The protein below binds the small molecule below.
Small molecule (SMILES): CSCC[C@H](NC(=O)CN)C(=O)N1CCC[C@H]1C(=O)N[C@@H](CCCN=C(N)N)C(=O)NCC(=O)N[C@@H](C)C(=O)O

Binding-site contacts:
Ligand atom O contacts residue MSE296 of chain 1.A at 3.7 Å.
Ligand atom C contacts residue PHE232 of chain 1.A at 3.5 Å (hydrophobic).
Ligand atom CA contacts residue GLN299 of chain 1.A at 3.3 Å.
Ligand atom N contacts residue GLN299 of chain 1.A at 2.7 Å (h-bond).
Ligand atom NH2 contacts residue LEU363 of chain 1.A at 3.3 Å.
Ligand atom CA contacts residue PHE276 of chain 1.A at 3.2 Å (hydrophobic).
Ligand atom O contacts residue PHE232 of chain 1.A at 3.6 Å.
Ligand atom O contacts residue GLU300 of chain 1.A at 3.6 Å.
Ligand atom SD contacts residue ASN239 of chain 1.A at 3.6 Å.
Ligand atom O contacts residue ARG228 of chain 1.A at 2.7 Å (salt-bridge).
Ligand atom CB contacts residue PHE276 of chain 1.A at 3.2 Å (hydrophobic).
Ligand atom C contacts residue ARG228 of chain 1.A at 3.5 Å.
Ligand atom CZ contacts residue ASP360 of chain 1.A at 3.5 Å.
Ligand atom O contacts residue PHE276 of chain 1.A at 3.3 Å.
Ligand atom CG contacts residue ALA273 of chain 1.A at 3.5 Å (hydrophobic).
Ligand atom CB contacts residue VAL198 of chain 1.A at 3.7 Å (hydrophobic).
Ligand atom O contacts residue PHE232 of chain 1.A at 3.6 Å.
Ligand atom C contacts residue PHE276 of chain 1.A at 3.1 Å (hydrophobic).
Ligand atom CA contacts residue PHE232 of chain 1.A at 3.6 Å (hydrophobic).
Ligand atom CB contacts residue LEU199 of chain 1.A at 3.7 Å (hydrophobic).
Ligand atom CA contacts residue VAL198 of chain 1.A at 3.7 Å (hydrophobic).
Ligand atom CB contacts residue ASN202 of chain 1.A at 3.6 Å.
Ligand atom C contacts residue PHE232 of chain 1.A at 3.5 Å (hydrophobic).
Ligand atom O contacts residue TYR159 of chain 1.A at 3.7 Å.
Ligand atom OXT contacts residue ARG228 of chain 1.A at 3.0 Å (salt-bridge).
Ligand atom CA contacts residue GLU300 of chain 1.A at 3.6 Å.
Ligand atom N contacts residue PHE276 of chain 1.A at 3.1 Å.
Ligand atom N contacts residue GLU300 of chain 1.A at 2.9 Å (salt-bridge).
Ligand atom CG contacts residue ASN239 of chain 1.A at 3.5 Å.
Ligand atom O contacts residue THR236 of chain 1.A at 3.6 Å.
Ligand atom CA contacts residue PHE276 of chain 1.A at 3.7 Å (hydrophobic).
Ligand atom OXT contacts residue PHE232 of chain 1.A at 3.7 Å.
Ligand atom NE contacts residue PHE167 of chain 1.A at 3.5 Å.
Ligand atom O contacts residue ASN239 of chain 1.A at 2.9 Å (h-bond).
Ligand atom NH2 contacts residue ASP360 of chain 1.A at 2.4 Å (salt-bridge).
Ligand atom NH1 contacts residue ASN206 of chain 1.A at 2.4 Å (h-bond).
Ligand atom N contacts residue MSE296 of chain 1.A at 3.3 Å (h-bond).
Ligand atom CZ contacts residue PHE167 of chain 1.A at 3.7 Å (hydrophobic).
Ligand atom O contacts residue ASN202 of chain 1.A at 3.0 Å (h-bond).
Ligand atom CZ contacts residue ASN206 of chain 1.A at 3.4 Å.

Sequence of chain 1.A:
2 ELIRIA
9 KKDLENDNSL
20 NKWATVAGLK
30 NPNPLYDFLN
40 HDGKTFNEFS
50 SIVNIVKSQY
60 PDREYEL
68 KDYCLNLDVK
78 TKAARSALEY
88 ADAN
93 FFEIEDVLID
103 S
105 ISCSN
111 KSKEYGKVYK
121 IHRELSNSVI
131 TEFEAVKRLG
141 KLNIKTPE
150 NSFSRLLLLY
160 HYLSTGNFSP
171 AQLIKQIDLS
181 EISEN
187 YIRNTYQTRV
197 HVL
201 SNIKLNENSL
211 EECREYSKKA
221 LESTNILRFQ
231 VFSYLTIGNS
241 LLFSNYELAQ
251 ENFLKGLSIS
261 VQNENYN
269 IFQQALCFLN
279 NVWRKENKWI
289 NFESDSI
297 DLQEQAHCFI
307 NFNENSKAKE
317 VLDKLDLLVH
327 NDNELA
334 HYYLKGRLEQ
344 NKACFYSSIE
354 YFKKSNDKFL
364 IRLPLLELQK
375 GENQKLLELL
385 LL